Sequence of chain 1.I:
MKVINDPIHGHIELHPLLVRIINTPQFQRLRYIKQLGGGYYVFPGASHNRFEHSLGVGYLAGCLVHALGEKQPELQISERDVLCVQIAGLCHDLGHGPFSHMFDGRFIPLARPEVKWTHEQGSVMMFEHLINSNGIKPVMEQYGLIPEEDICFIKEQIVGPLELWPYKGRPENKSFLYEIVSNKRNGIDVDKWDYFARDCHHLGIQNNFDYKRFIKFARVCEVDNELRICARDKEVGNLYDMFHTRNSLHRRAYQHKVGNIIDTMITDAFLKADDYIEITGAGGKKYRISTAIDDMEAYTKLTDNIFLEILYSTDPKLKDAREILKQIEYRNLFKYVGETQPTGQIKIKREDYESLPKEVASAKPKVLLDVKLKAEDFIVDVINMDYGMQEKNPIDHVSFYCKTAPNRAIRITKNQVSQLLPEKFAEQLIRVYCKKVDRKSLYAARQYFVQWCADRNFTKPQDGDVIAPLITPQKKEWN

Binding-site contacts:
Ligand atom O1 contacts residue ASN31 of chain 1.J at 3.3 Å (h-bond).
Ligand atom O3 contacts residue VAL11 of chain 1.J at 3.4 Å (h-bond).
Ligand atom O13 contacts residue LYS417 of chain 1.L at 2.6 Å (salt-bridge).
Ligand atom C10 contacts residue ILE12 of chain 1.J at 3.5 Å (hydrophobic).
Ligand atom O8 contacts residue LYS10 of chain 1.J at 2.9 Å (salt-bridge).
Ligand atom O9 contacts residue MG1 of chain 1.OC at 1.9 Å.
Ligand atom C8 contacts residue XG41 of chain 1.IC at 3.3 Å.
Ligand atom O9 contacts residue XG41 of chain 1.IC at 2.7 Å (h-bond).
Ligand atom N2 contacts residue ARG345 of chain 1.I at 3.5 Å (salt-bridge).
Ligand atom O12 contacts residue XG41 of chain 1.IC at 2.9 Å (h-bond).
Ligand atom O6 contacts residue ARG39 of chain 1.J at 3.3 Å (salt-bridge).
Ligand atom C2 contacts residue LYS10 of chain 1.J at 3.4 Å.
Ligand atom P3 contacts residue MG1 of chain 1.OC at 3.2 Å.
Ligand atom O3 contacts residue XG41 of chain 1.IC at 2.6 Å (h-bond).
Ligand atom N4 contacts residue ARG345 of chain 1.I at 3.5 Å (salt-bridge).
Ligand atom O1 contacts residue LYS10 of chain 1.J at 2.4 Å (salt-bridge).
Ligand atom O14 contacts residue LYS417 of chain 1.L at 3.5 Å (salt-bridge).
Ligand atom O14 contacts residue XG41 of chain 1.IC at 3.0 Å (h-bond).
Ligand atom O8 contacts residue ARG345 of chain 1.I at 3.4 Å (salt-bridge).
Ligand atom C2 contacts residue ARG345 of chain 1.I at 3.5 Å.
Ligand atom O7 contacts residue VAL272 of chain 1.I at 3.4 Å.
Ligand atom N3 contacts residue ARG39 of chain 1.J at 3.0 Å (salt-bridge).
Ligand atom O11 contacts residue VAL272 of chain 1.I at 3.5 Å.
Ligand atom C5 contacts residue ARG345 of chain 1.I at 3.2 Å.
Ligand atom O3 contacts residue MG1 of chain 1.OC at 3.4 Å.
Ligand atom O6 contacts residue GLN36 of chain 1.J at 2.9 Å (h-bond).
Ligand atom C10 contacts residue TYR49 of chain 1.I at 3.1 Å (hydrophobic).
Ligand atom O4 contacts residue ARG345 of chain 1.I at 3.3 Å (salt-bridge).
Ligand atom C1 contacts residue VAL50 of chain 1.I at 3.2 Å (hydrophobic).
Ligand atom P1 contacts residue MG1 of chain 1.OC at 3.4 Å.
Ligand atom O9 contacts residue LYS10 of chain 1.J at 3.3 Å.
Ligand atom O14 contacts residue MG1 of chain 1.OC at 1.8 Å.
Ligand atom O2 contacts residue VAL11 of chain 1.J at 2.6 Å (h-bond).
Ligand atom C10 contacts residue VAL50 of chain 1.I at 3.3 Å (hydrophobic).
Ligand atom N3 contacts residue TYR49 of chain 1.I at 3.2 Å (h-bond).
Ligand atom O5 contacts residue ARG345 of chain 1.I at 3.1 Å (salt-bridge).
Ligand atom O2 contacts residue ILE12 of chain 1.J at 3.4 Å.
Ligand atom O12 contacts residue MG1 of chain 1.OC at 2.8 Å.
Ligand atom N1 contacts residue ASN31 of chain 1.J at 3.0 Å (h-bond).
Ligand atom O2 contacts residue XG41 of chain 1.IC at 3.1 Å.

Sequence of chain 1.L:
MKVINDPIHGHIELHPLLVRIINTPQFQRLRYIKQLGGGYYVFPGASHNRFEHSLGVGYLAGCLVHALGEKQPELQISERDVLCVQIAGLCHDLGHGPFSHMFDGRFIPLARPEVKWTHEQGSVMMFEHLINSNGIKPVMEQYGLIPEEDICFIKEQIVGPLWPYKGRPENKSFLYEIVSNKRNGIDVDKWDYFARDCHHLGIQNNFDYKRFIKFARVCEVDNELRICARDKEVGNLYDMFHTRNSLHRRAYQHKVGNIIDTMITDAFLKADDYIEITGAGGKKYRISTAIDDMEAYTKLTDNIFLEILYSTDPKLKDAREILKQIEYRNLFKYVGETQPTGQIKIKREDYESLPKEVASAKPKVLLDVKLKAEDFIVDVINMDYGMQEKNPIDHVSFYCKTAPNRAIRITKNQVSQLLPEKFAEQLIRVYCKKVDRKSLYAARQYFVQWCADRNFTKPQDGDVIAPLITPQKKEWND

Sequence of chain 1.J:
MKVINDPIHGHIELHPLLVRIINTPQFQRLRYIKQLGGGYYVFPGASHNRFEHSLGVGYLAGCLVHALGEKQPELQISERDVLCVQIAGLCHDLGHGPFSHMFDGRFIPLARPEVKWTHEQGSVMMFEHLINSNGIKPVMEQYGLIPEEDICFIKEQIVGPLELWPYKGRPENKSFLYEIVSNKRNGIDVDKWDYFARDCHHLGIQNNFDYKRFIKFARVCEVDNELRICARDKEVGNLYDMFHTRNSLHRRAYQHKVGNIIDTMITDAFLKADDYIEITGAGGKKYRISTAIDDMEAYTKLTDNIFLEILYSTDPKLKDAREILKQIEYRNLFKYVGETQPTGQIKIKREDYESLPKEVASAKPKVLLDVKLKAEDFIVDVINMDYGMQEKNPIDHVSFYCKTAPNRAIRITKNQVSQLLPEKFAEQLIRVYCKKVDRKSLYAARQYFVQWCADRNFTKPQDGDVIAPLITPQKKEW

The small molecule below binds the protein below.
Small molecule (SMILES): O=c1[nH]c(=O)c2ncn([C@@H]3O[C@H](COP(=O)(O)OP(=O)(O)OP(=O)(O)O)[C@@H](O)[C@H]3O)c2[nH]1